Sequence of chain 1.A:
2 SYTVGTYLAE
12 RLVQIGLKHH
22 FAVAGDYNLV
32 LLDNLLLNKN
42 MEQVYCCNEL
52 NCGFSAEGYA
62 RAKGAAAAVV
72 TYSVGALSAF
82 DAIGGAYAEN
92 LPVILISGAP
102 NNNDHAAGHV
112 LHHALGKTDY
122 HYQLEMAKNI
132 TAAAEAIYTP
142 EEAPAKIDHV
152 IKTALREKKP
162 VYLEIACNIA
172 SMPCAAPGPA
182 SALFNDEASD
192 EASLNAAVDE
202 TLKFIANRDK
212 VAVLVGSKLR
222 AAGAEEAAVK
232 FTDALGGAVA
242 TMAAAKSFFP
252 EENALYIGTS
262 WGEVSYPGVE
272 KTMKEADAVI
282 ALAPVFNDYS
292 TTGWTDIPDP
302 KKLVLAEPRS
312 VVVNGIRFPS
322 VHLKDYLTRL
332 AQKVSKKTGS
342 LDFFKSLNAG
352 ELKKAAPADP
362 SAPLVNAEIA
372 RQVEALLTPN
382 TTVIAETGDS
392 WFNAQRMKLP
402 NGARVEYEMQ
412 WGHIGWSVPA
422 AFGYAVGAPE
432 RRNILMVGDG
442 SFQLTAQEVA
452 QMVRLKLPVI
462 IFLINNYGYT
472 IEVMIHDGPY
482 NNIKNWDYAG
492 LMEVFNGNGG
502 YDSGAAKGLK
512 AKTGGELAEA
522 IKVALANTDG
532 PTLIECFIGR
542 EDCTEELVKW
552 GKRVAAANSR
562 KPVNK

Binding-site contacts:
Ligand atom P19 contacts residue MG1 of chain 1.H at 3.2 Å.
Ligand atom C14 contacts residue HIS414 of chain 1.B at 3.6 Å.
Ligand atom C12 contacts residue GLU50 of chain 1.A at 3.5 Å.
Ligand atom O21 contacts residue ASP440 of chain 1.B at 2.9 Å (salt-bridge).
Ligand atom O20 contacts residue SER442 of chain 1.B at 2.7 Å (h-bond).
Ligand atom C16 contacts residue TYR470 of chain 1.B at 3.5 Å (hydrophobic).
Ligand atom O24 contacts residue THR471 of chain 1.B at 3.0 Å (h-bond).
Ligand atom C6 contacts residue ALA25 of chain 1.A at 3.5 Å (hydrophobic).
Ligand atom N9 contacts residue ILE415 of chain 1.B at 3.2 Å (h-bond).
Ligand atom O20 contacts residue GLY439 of chain 1.B at 3.5 Å.
Ligand atom C15 contacts residue ILE415 of chain 1.B at 3.6 Å (hydrophobic).
Ligand atom O27 contacts residue TYR470 of chain 1.B at 2.9 Å.
Ligand atom P23 contacts residue MG1 of chain 1.H at 3.5 Å.
Ligand atom O20 contacts residue GLY441 of chain 1.B at 3.6 Å.
Ligand atom C10 contacts residue GLU50 of chain 1.A at 3.5 Å.
Ligand atom O18 contacts residue TYR470 of chain 1.B at 3.4 Å.
Ligand atom O27 contacts residue ILE472 of chain 1.B at 2.8 Å.
Ligand atom N13 contacts residue GLY413 of chain 1.B at 2.8 Å (h-bond).
Ligand atom O21 contacts residue GLY441 of chain 1.B at 2.7 Å (h-bond).
Ligand atom S1 contacts residue ILE472 of chain 1.B at 3.0 Å.
Ligand atom O24 contacts residue GLY469 of chain 1.B at 3.2 Å (h-bond).
Ligand atom O22 contacts residue MG1 of chain 1.H at 3.4 Å.
Ligand atom O27 contacts residue GLU473 of chain 1.B at 3.5 Å (salt-bridge).
Ligand atom N11 contacts residue GLU50 of chain 1.A at 2.6 Å (salt-bridge).
Ligand atom O26 contacts residue ILE472 of chain 1.B at 2.7 Å (h-bond).
Ligand atom C12 contacts residue ALA25 of chain 1.A at 3.2 Å (hydrophobic).
Ligand atom O24 contacts residue ASN467 of chain 1.B at 2.9 Å (h-bond).
Ligand atom N9 contacts residue VAL75 of chain 1.A at 3.4 Å.
Ligand atom N13 contacts residue HIS114 of chain 1.A at 3.4 Å.
Ligand atom O24 contacts residue MG1 of chain 1.H at 2.3 Å.
Ligand atom C15 contacts residue ALA25 of chain 1.A at 3.6 Å (hydrophobic).
Ligand atom O21 contacts residue MG1 of chain 1.H at 2.2 Å.
Ligand atom C14 contacts residue GLU50 of chain 1.A at 3.3 Å.
Ligand atom O25 contacts residue ASP390 of chain 1.B at 2.9 Å (salt-bridge).
Ligand atom N3 contacts residue GLU473 of chain 1.B at 3.4 Å (salt-bridge).
Ligand atom C16 contacts residue ILE472 of chain 1.B at 3.5 Å (hydrophobic).
Ligand atom C6 contacts residue GLY26 of chain 1.A at 3.6 Å.
Ligand atom O21 contacts residue GLY469 of chain 1.B at 3.0 Å (h-bond).
Ligand atom C6 contacts residue GLU473 of chain 1.B at 3.4 Å.
Ligand atom O26 contacts residue THR471 of chain 1.B at 3.3 Å (h-bond).

The small molecule below binds the protein below.
Small molecule (SMILES): C/C(NCc1cnc(C)nc1N)=C(/S)[C@H](O)CO[P](=O)(O)OP(=O)(O)O

Sequence of chain 1.B:
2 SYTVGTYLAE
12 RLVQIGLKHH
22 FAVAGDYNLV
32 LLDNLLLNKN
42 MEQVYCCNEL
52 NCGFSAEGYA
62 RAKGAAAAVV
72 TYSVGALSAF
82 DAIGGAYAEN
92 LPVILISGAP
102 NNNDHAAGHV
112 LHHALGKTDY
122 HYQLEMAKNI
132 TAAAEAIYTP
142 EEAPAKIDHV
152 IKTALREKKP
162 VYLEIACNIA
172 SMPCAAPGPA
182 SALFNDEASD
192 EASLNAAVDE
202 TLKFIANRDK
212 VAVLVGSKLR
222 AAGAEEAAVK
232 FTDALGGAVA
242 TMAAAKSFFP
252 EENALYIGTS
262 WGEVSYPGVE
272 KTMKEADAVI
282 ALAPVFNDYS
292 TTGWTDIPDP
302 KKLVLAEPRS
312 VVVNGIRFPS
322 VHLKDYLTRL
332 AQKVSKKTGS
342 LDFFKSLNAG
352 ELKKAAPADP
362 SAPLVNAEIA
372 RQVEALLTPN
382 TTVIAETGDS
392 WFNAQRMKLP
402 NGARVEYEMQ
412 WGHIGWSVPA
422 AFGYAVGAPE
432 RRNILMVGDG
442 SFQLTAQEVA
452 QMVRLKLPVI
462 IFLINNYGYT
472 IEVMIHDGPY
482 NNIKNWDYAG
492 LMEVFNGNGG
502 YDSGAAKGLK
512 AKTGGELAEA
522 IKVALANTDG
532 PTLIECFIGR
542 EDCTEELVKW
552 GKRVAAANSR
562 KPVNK